The protein below binds the small molecule below.
Small molecule (SMILES): CC(=O)N[C@H]1[C@H](O[C@H]2[C@H](O)[C@@H](NC(C)=O)CO[C@@H]2CO[C@@H]2O[C@@H](C)[C@@H](O)[C@@H](O)[C@@H]2O)O[C@H](CO)[C@@H](O[C@H]2O[C@H](CO)[C@@H](O)[C@H](O[C@H]3O[C@H](CO)[C@@H](O)[C@H](O)[C@@H]3O)[C@@H]2O)[C@@H]1O

Sequence of chain 7.A:
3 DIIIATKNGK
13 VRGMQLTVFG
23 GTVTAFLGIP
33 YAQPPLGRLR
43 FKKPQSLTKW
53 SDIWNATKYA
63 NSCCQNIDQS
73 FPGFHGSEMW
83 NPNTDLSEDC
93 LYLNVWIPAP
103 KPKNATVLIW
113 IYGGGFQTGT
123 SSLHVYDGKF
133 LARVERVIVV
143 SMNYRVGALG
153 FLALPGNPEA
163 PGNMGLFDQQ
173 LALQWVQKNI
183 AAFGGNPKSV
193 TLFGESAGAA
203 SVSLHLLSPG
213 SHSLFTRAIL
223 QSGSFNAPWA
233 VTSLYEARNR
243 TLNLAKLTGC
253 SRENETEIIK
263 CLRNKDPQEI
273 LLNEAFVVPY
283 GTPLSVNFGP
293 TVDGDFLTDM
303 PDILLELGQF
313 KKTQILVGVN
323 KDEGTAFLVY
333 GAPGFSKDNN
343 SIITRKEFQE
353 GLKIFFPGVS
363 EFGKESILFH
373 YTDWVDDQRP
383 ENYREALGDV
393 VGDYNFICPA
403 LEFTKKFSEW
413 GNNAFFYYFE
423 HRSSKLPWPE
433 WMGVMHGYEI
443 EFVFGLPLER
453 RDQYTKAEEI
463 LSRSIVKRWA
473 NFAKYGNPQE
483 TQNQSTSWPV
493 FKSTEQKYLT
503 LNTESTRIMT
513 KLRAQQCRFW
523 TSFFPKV

Binding-site contacts:
Ligand atom O5 contacts residue ARG14 of chain 7.A at 3.4 Å (salt-bridge).
Ligand atom O5 contacts residue ASN57 of chain 7.A at 2.5 Å (h-bond).
Ligand atom C8 contacts residue ASN57 of chain 7.A at 3.9 Å.
Ligand atom O7 contacts residue ASN57 of chain 7.A at 4.4 Å.
Ligand atom C3 contacts residue ASN57 of chain 7.A at 3.8 Å.
Ligand atom C5 contacts residue ARG14 of chain 7.A at 3.6 Å.
Ligand atom C4 contacts residue ASN57 of chain 7.A at 4.3 Å.
Ligand atom C7 contacts residue ASN57 of chain 7.A at 3.5 Å.
Ligand atom C2 contacts residue ASN57 of chain 7.A at 2.4 Å.
Ligand atom N2 contacts residue ASN57 of chain 7.A at 2.8 Å (h-bond).
Ligand atom C6 contacts residue ARG14 of chain 7.A at 4.1 Å.
Ligand atom C1 contacts residue ARG14 of chain 7.A at 3.6 Å.
Ligand atom C5 contacts residue ASN57 of chain 7.A at 3.8 Å.
Ligand atom C1 contacts residue ASN57 of chain 7.A at 1.5 Å.